Sequence of chain 1.A:
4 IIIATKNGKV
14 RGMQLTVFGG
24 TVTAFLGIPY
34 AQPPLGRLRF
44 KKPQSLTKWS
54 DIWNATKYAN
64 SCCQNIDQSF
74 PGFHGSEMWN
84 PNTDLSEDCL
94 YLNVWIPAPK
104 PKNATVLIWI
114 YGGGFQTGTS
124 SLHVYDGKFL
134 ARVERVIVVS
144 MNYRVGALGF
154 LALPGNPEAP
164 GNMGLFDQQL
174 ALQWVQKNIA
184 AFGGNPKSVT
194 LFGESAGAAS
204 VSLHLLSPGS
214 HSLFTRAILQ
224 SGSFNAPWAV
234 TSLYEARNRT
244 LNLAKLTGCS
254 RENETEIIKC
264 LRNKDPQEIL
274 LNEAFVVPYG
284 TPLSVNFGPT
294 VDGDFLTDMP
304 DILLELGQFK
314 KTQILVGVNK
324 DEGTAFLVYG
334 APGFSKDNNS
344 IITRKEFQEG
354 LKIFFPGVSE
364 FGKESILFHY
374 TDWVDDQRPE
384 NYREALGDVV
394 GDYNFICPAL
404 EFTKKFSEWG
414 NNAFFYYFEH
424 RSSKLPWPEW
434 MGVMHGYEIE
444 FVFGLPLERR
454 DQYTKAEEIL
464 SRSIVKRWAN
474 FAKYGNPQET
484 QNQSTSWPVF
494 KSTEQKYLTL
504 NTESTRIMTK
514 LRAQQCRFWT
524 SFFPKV

Binding-site contacts:
Ligand atom C7 contacts residue GLU259 of chain 1.A at 3.1 Å.
Ligand atom C7 contacts residue ASN256 of chain 1.A at 4.3 Å.
Ligand atom C6 contacts residue ASN256 of chain 1.A at 4.4 Å.
Ligand atom C1 contacts residue ASN256 of chain 1.A at 1.4 Å.
Ligand atom O7 contacts residue GLU259 of chain 1.A at 4.0 Å.
Ligand atom C2 contacts residue ASN256 of chain 1.A at 2.6 Å.
Ligand atom C5 contacts residue ASN256 of chain 1.A at 3.6 Å.
Ligand atom O5 contacts residue ASN256 of chain 1.A at 2.3 Å (h-bond).
Ligand atom C8 contacts residue GLU259 of chain 1.A at 3.5 Å.
Ligand atom N2 contacts residue ASN256 of chain 1.A at 3.1 Å (h-bond).
Ligand atom C4 contacts residue ASN256 of chain 1.A at 4.1 Å.
Ligand atom O5 contacts residue GLU259 of chain 1.A at 4.5 Å.
Ligand atom C3 contacts residue ASN256 of chain 1.A at 3.9 Å.
Ligand atom N2 contacts residue GLU259 of chain 1.A at 2.5 Å (salt-bridge).
Ligand atom C2 contacts residue GLU259 of chain 1.A at 3.1 Å.
Ligand atom C1 contacts residue GLU259 of chain 1.A at 3.2 Å.

A protein and the small-molecule ligand that binds it are described below.
Small molecule (SMILES): CC(=O)N[C@@H]1[C@@H](O)[C@H](O)[C@@H](CO)O[C@H]1O